Binding-site contacts:
Ligand atom O contacts residue LYS54 of chain 2.A at 3.3 Å.
Ligand atom CZ contacts residue GLU187 of chain 2.A at 3.5 Å.
Ligand atom NH2 contacts residue ARG65 of chain 2.A at 3.4 Å (salt-bridge).
Ligand atom O contacts residue LEU179 of chain 2.A at 3.6 Å.
Ligand atom CA contacts residue ASN180 of chain 2.A at 3.3 Å.
Ligand atom O contacts residue VAL183 of chain 2.A at 3.5 Å.
Ligand atom O3P contacts residue LYS54 of chain 2.A at 2.7 Å (salt-bridge).
Ligand atom O3P contacts residue ARG134 of chain 2.A at 2.8 Å (salt-bridge).
Ligand atom CB contacts residue ASN180 of chain 2.A at 3.3 Å.
Ligand atom C contacts residue LYS54 of chain 2.A at 3.5 Å.
Ligand atom NH2 contacts residue ARG134 of chain 2.A at 3.7 Å.
Ligand atom CB contacts residue ASN231 of chain 2.A at 3.6 Å.
Ligand atom O1P contacts residue LYS54 of chain 2.A at 3.5 Å (salt-bridge).
Ligand atom NE contacts residue GLU187 of chain 2.A at 2.9 Å (salt-bridge).
Ligand atom CG1 contacts residue GLY176 of chain 2.A at 3.5 Å.
Ligand atom NE contacts residue ARG65 of chain 2.A at 3.6 Å.
Ligand atom NH1 contacts residue ARG65 of chain 2.A at 3.7 Å.
Ligand atom CZ contacts residue ARG65 of chain 2.A at 3.6 Å.
Ligand atom C contacts residue ASN180 of chain 2.A at 3.6 Å.
Ligand atom NH2 contacts residue VAL183 of chain 2.A at 3.7 Å.
Ligand atom N contacts residue ASN180 of chain 2.A at 3.0 Å (h-bond).
Ligand atom O2P contacts residue ARG134 of chain 2.A at 2.8 Å (salt-bridge).
Ligand atom CG2 contacts residue VAL183 of chain 2.A at 3.7 Å (hydrophobic).
Ligand atom NH2 contacts residue GLU187 of chain 2.A at 2.9 Å (salt-bridge).
Ligand atom NH2 contacts residue ARG61 of chain 2.A at 3.6 Å.
Ligand atom CA contacts residue ASN231 of chain 2.A at 3.4 Å.
Ligand atom O3P contacts residue TYR135 of chain 2.A at 2.5 Å (h-bond).
Ligand atom CG2 contacts residue ASN180 of chain 2.A at 3.6 Å.
Ligand atom O2P contacts residue ARG61 of chain 2.A at 2.8 Å (salt-bridge).
Ligand atom N contacts residue ASN231 of chain 2.A at 2.8 Å (h-bond).
Ligand atom O contacts residue LYS127 of chain 2.A at 2.8 Å (salt-bridge).
Ligand atom O contacts residue ASN180 of chain 2.A at 2.8 Å (h-bond).
Ligand atom O contacts residue ASN231 of chain 2.A at 3.0 Å (h-bond).
Ligand atom C contacts residue ASN231 of chain 2.A at 3.6 Å.
Ligand atom P contacts residue LYS54 of chain 2.A at 3.5 Å.
Ligand atom OXT contacts residue LYS54 of chain 2.A at 3.5 Å.
Ligand atom O1P contacts residue ARG61 of chain 2.A at 2.9 Å (salt-bridge).
Ligand atom CD contacts residue GLU187 of chain 2.A at 3.5 Å.
Ligand atom C contacts residue LYS127 of chain 2.A at 3.7 Å.
Ligand atom P contacts residue ARG61 of chain 2.A at 3.7 Å.

A protein and the small-molecule ligand that binds it are described below.
Small molecule (SMILES): CC(C)[C@H](NC(=O)[C@@H](NC(=O)[C@H](C)NC(=O)[C@H](CCCN=C(N)N)NC(=O)[C@@H](N)CCCN=C(N)N)[C@@H](C)OP(=O)(O)O)C(=O)O

Sequence of chain 2.A:
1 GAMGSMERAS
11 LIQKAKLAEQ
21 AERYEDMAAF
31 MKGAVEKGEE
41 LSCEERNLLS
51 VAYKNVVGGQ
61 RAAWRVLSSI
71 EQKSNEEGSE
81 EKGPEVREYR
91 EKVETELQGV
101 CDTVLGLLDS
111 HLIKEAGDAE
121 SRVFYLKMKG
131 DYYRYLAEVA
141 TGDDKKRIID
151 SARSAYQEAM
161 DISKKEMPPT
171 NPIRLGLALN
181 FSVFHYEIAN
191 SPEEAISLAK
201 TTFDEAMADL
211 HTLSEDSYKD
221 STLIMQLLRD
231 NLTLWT